Sequence of chain 1.E:
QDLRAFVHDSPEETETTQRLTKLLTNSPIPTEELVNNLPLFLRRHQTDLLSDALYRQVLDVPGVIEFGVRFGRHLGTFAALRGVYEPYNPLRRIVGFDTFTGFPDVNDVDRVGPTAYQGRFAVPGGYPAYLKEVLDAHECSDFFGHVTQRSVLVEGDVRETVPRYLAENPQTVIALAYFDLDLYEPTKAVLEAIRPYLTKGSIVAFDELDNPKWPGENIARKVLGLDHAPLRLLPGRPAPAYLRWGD

The small molecule below binds the protein below.
Small molecule (SMILES): N[C@@H](CCC(=O)O)C(=O)O

Binding-site contacts:
Ligand atom CG contacts residue GLU217 of chain 1.E at 3.4 Å.
Ligand atom C contacts residue GLU217 of chain 1.E at 3.7 Å.
Ligand atom CA contacts residue ASP189 of chain 1.E at 4.4 Å.
Ligand atom CA contacts residue GLU217 of chain 1.E at 3.6 Å.
Ligand atom O contacts residue GLU217 of chain 1.E at 3.1 Å (salt-bridge).
Ligand atom OE1 contacts residue PHE130 of chain 1.E at 3.3 Å.
Ligand atom OE2 contacts residue TRP223 of chain 1.E at 3.0 Å (h-bond).
Ligand atom O contacts residue ASP216 of chain 1.E at 3.4 Å (salt-bridge).
Ligand atom OE2 contacts residue LYS222 of chain 1.E at 4.0 Å.
Ligand atom N contacts residue ASP189 of chain 1.E at 3.5 Å (salt-bridge).
Ligand atom O contacts residue EDO1 of chain 1.FA at 4.0 Å.
Ligand atom O contacts residue NA1 of chain 1.EA at 2.9 Å (h-bond).
Ligand atom CB contacts residue GLU217 of chain 1.E at 4.1 Å.
Ligand atom CD contacts residue TRP223 of chain 1.E at 3.8 Å (hydrophobic).
Ligand atom C contacts residue NA1 of chain 1.EA at 4.1 Å.
Ligand atom CD contacts residue PHE130 of chain 1.E at 3.9 Å (hydrophobic).
Ligand atom CA contacts residue ASP216 of chain 1.E at 3.6 Å.
Ligand atom N contacts residue ASP216 of chain 1.E at 2.6 Å (salt-bridge).
Ligand atom CB contacts residue PHE130 of chain 1.E at 4.4 Å (hydrophobic).
Ligand atom N contacts residue GLU217 of chain 1.E at 2.7 Å (salt-bridge).
Ligand atom N contacts residue ASP191 of chain 1.E at 4.0 Å.
Ligand atom N contacts residue NA1 of chain 1.EA at 4.0 Å.
Ligand atom C contacts residue ASP216 of chain 1.E at 3.9 Å.
Ligand atom CG contacts residue TRP223 of chain 1.E at 4.2 Å (hydrophobic).